Binding-site contacts:
Ligand atom N2 contacts residue GLN339 of chain 1.A at 4.5 Å.
Ligand atom O5 contacts residue ASN343 of chain 1.A at 2.3 Å (h-bond).
Ligand atom C5 contacts residue ASN343 of chain 1.A at 3.7 Å.
Ligand atom N2 contacts residue ASN343 of chain 1.A at 2.9 Å (h-bond).
Ligand atom C7 contacts residue GLN339 of chain 1.A at 4.5 Å.
Ligand atom C2 contacts residue ASN343 of chain 1.A at 2.4 Å.
Ligand atom C7 contacts residue MET340 of chain 1.A at 4.4 Å (hydrophobic).
Ligand atom O7 contacts residue MET340 of chain 1.A at 4.3 Å.
Ligand atom C8 contacts residue SER336 of chain 1.A at 3.8 Å.
Ligand atom C8 contacts residue ASN343 of chain 1.A at 4.4 Å.
Ligand atom C8 contacts residue MET340 of chain 1.A at 3.5 Å (hydrophobic).
Ligand atom C7 contacts residue ASN343 of chain 1.A at 3.1 Å.
Ligand atom C8 contacts residue GLN339 of chain 1.A at 4.0 Å.
Ligand atom C3 contacts residue ASN343 of chain 1.A at 3.8 Å.
Ligand atom C1 contacts residue ASN343 of chain 1.A at 1.4 Å.
Ligand atom O7 contacts residue ASN343 of chain 1.A at 2.9 Å (h-bond).
Ligand atom C4 contacts residue ASN343 of chain 1.A at 4.2 Å.

Sequence of chain 1.A:
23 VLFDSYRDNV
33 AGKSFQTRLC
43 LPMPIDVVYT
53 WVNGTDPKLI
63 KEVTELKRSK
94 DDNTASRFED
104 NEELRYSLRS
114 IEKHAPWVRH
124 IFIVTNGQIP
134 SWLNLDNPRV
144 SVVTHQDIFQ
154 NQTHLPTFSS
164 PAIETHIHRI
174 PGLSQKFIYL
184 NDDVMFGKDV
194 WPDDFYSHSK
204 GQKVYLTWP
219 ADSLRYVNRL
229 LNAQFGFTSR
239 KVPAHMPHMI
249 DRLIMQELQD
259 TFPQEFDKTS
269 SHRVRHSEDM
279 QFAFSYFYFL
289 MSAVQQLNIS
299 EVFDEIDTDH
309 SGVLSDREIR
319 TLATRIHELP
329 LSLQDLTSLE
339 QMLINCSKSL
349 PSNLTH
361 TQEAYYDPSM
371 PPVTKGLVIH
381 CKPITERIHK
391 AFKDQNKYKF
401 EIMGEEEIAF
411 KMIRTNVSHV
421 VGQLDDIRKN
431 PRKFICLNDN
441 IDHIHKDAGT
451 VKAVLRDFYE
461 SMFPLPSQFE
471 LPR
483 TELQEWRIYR

A protein and the small-molecule ligand that binds it are described below.
Small molecule (SMILES): CC(=O)N[C@H]1CO[C@H](CO[C@@H]2O[C@@H](C)[C@@H](O)[C@@H](O)[C@@H]2O)[C@@H](O)[C@@H]1O